A protein and the small-molecule ligand that binds it are described below.
Small molecule (SMILES): Nc1ncnc2c1ncn2[C@@H]1O[C@H](CO[P](=O)(O)O[P](=O)(O)CP(=O)(O)O)[C@@H](O)[C@H]1O

Sequence of chain 1.F:
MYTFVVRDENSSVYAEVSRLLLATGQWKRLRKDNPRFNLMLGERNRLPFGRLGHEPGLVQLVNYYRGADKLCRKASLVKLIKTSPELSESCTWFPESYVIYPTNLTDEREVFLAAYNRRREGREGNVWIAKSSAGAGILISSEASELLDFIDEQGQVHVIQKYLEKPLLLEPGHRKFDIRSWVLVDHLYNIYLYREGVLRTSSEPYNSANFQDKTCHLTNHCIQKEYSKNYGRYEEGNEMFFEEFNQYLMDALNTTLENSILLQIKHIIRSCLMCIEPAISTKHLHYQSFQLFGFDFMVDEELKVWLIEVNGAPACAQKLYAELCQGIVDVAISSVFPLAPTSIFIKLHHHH

Binding-site contacts:
Ligand atom C6 contacts residue TYR185 of chain 1.F at 3.6 Å (hydrophobic).
Ligand atom C2 contacts residue LEU186 of chain 1.F at 3.4 Å (hydrophobic).
Ligand atom O3G contacts residue GLU331 of chain 1.F at 2.3 Å (salt-bridge).
Ligand atom N7 contacts residue ILE148 of chain 1.F at 3.4 Å.
Ligand atom O3' contacts residue THR241 of chain 1.F at 2.2 Å (h-bond).
Ligand atom C3' contacts residue THR241 of chain 1.F at 3.6 Å.
Ligand atom O3G contacts residue ASN333 of chain 1.F at 3.0 Å (h-bond).
Ligand atom O2' contacts residue LYS198 of chain 1.F at 3.2 Å.
Ligand atom O2G contacts residue ARG222 of chain 1.F at 3.8 Å.
Ligand atom N6 contacts residue GLN183 of chain 1.F at 3.8 Å.
Ligand atom N7 contacts residue GLN183 of chain 1.F at 3.4 Å (h-bond).
Ligand atom O1A contacts residue GLU331 of chain 1.F at 3.6 Å.
Ligand atom C3B contacts residue ASN242 of chain 1.F at 2.9 Å.
Ligand atom PG contacts residue GLU331 of chain 1.F at 3.7 Å.
Ligand atom O2G contacts residue ASP318 of chain 1.F at 2.5 Å (salt-bridge).
Ligand atom O3G contacts residue MG1 of chain 1.V at 2.3 Å.
Ligand atom N3 contacts residue LYS198 of chain 1.F at 2.6 Å (salt-bridge).
Ligand atom N3 contacts residue TYR185 of chain 1.F at 3.6 Å.
Ligand atom C6 contacts residue LYS184 of chain 1.F at 3.5 Å.
Ligand atom C4 contacts residue LYS198 of chain 1.F at 3.8 Å.
Ligand atom N1 contacts residue LEU186 of chain 1.F at 2.8 Å (h-bond).
Ligand atom N1 contacts residue TYR185 of chain 1.F at 3.3 Å.
Ligand atom O2' contacts residue THR241 of chain 1.F at 3.7 Å.
Ligand atom C6 contacts residue LEU186 of chain 1.F at 3.8 Å (hydrophobic).
Ligand atom N7 contacts residue LYS150 of chain 1.F at 3.4 Å (salt-bridge).
Ligand atom O2A contacts residue LYS74 of chain 1.F at 3.1 Å.
Ligand atom N6 contacts residue LYS184 of chain 1.F at 2.4 Å (salt-bridge).
Ligand atom C2 contacts residue TYR185 of chain 1.F at 3.6 Å (hydrophobic).
Ligand atom C8 contacts residue LYS150 of chain 1.F at 3.7 Å.
Ligand atom O1B contacts residue MG1 of chain 1.V at 2.8 Å.
Ligand atom C8 contacts residue ILE148 of chain 1.F at 3.4 Å (hydrophobic).
Ligand atom N6 contacts residue ILE148 of chain 1.F at 3.6 Å.
Ligand atom O2G contacts residue ASN333 of chain 1.F at 3.8 Å.
Ligand atom O1B contacts residue LYS74 of chain 1.F at 3.1 Å (salt-bridge).
Ligand atom O2A contacts residue LYS150 of chain 1.F at 3.3 Å.
Ligand atom O1B contacts residue GLU331 of chain 1.F at 2.8 Å (salt-bridge).
Ligand atom C2 contacts residue LYS198 of chain 1.F at 3.1 Å.
Ligand atom N6 contacts residue TYR185 of chain 1.F at 3.4 Å.
Ligand atom O2' contacts residue HIS239 of chain 1.F at 3.5 Å (h-bond).
Ligand atom N9 contacts residue ILE148 of chain 1.F at 3.8 Å.